Sequence of chain 1.C:
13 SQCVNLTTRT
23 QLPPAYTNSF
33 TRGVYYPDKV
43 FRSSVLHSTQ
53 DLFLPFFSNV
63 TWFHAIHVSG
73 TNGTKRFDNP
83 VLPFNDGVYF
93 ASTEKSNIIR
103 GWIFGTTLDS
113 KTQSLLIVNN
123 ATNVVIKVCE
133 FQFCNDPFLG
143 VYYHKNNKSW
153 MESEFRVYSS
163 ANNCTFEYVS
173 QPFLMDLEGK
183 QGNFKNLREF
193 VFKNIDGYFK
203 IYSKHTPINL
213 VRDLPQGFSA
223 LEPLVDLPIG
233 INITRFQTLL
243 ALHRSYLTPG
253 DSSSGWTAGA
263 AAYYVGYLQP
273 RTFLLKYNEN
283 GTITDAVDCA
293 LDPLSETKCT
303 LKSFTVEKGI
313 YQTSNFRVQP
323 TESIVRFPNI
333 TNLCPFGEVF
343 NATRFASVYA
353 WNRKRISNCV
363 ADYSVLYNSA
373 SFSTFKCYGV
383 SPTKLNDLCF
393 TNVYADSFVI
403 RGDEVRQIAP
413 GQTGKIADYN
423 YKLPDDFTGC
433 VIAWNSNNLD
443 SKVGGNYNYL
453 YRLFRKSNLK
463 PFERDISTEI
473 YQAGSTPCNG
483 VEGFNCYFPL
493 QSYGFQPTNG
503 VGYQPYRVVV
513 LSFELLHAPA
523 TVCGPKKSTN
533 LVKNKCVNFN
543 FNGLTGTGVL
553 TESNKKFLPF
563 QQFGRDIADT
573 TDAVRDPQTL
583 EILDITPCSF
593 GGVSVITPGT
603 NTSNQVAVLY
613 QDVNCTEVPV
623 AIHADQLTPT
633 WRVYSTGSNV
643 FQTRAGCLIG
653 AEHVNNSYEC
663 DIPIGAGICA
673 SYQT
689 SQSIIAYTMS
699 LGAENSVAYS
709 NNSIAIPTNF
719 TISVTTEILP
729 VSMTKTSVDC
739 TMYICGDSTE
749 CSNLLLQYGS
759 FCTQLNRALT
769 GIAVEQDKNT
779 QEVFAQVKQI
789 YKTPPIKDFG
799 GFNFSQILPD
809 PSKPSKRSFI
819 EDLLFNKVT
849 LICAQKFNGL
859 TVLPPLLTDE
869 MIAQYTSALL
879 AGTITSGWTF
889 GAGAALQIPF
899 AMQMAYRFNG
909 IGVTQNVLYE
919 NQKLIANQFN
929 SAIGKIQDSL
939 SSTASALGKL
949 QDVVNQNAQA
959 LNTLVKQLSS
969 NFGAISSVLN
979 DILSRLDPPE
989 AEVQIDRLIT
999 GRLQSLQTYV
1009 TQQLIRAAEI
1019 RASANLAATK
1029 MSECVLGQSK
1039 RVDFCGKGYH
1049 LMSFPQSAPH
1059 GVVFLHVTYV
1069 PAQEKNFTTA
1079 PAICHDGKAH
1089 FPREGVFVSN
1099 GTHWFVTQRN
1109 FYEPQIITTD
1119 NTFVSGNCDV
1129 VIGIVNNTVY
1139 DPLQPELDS

Binding-site contacts:
Ligand atom C5 contacts residue ASN717 of chain 1.C at 3.7 Å.
Ligand atom C8 contacts residue LEU922 of chain 1.C at 4.3 Å (hydrophobic).
Ligand atom C6 contacts residue GLN926 of chain 1.C at 4.2 Å.
Ligand atom C8 contacts residue ASN717 of chain 1.C at 4.4 Å.
Ligand atom O6 contacts residue GLN926 of chain 1.C at 3.5 Å (h-bond).
Ligand atom O7 contacts residue ASN717 of chain 1.C at 3.4 Å (h-bond).
Ligand atom C7 contacts residue GLN1071 of chain 1.C at 4.4 Å.
Ligand atom O5 contacts residue GLN1071 of chain 1.C at 4.1 Å.
Ligand atom C1 contacts residue ASN717 of chain 1.C at 1.4 Å.
Ligand atom O4 contacts residue LEU922 of chain 1.C at 4.3 Å.
Ligand atom C4 contacts residue ASN717 of chain 1.C at 4.2 Å.
Ligand atom C8 contacts residue THR716 of chain 1.C at 4.3 Å.
Ligand atom N2 contacts residue ASN717 of chain 1.C at 2.9 Å (h-bond).
Ligand atom O7 contacts residue GLN1071 of chain 1.C at 3.4 Å (h-bond).
Ligand atom C7 contacts residue LEU922 of chain 1.C at 3.9 Å (hydrophobic).
Ligand atom C5 contacts residue GLN926 of chain 1.C at 4.2 Å.
Ligand atom C2 contacts residue ASN717 of chain 1.C at 2.5 Å.
Ligand atom C7 contacts residue ASN717 of chain 1.C at 3.3 Å.
Ligand atom C3 contacts residue ASN717 of chain 1.C at 3.8 Å.
Ligand atom O7 contacts residue LEU922 of chain 1.C at 3.2 Å.
Ligand atom C1 contacts residue GLN1071 of chain 1.C at 4.1 Å.
Ligand atom O5 contacts residue ASN717 of chain 1.C at 2.4 Å (h-bond).

The small molecule below binds the protein below.
Small molecule (SMILES): CC(=O)N[C@H]1[C@H](O[C@H]2[C@H](O)[C@@H](NC(C)=O)CO[C@@H]2CO)O[C@H](CO)[C@@H](O[C@@H]2O[C@H](CO[C@H]3O[C@H](CO)[C@@H](O)[C@H](O)[C@@H]3O)[C@@H](O)[C@H](O[C@H]3O[C@H](CO)[C@@H](O)[C@H](O)[C@@H]3O)[C@@H]2O)[C@@H]1O